Sequence of chain 1.B:
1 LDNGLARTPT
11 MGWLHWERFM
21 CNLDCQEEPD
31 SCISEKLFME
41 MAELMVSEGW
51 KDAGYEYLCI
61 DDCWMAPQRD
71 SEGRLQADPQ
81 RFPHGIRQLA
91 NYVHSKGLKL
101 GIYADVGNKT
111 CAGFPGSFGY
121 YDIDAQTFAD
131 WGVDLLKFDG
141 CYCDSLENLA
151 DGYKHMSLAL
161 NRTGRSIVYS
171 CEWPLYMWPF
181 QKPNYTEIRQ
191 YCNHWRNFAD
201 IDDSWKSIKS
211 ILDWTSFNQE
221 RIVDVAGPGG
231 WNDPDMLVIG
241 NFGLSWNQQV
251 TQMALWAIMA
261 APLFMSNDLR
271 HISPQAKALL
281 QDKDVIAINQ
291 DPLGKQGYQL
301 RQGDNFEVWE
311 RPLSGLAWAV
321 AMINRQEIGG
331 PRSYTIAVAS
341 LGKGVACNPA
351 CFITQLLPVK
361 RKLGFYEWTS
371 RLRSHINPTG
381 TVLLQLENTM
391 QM

The protein below binds the small molecule below.
Small molecule (SMILES): NC[C@H]1N[C@H](CO)[C@H](O)[C@@H]1O

Binding-site contacts:
Ligand atom CAC contacts residue ASP200 of chain 1.B at 3.6 Å.
Ligand atom OAJ contacts residue GLU172 of chain 1.B at 2.9 Å (salt-bridge).
Ligand atom CAB contacts residue ASP139 of chain 1.B at 3.7 Å.
Ligand atom CAE contacts residue ASP139 of chain 1.B at 3.9 Å.
Ligand atom OAI contacts residue ASP61 of chain 1.B at 2.6 Å (salt-bridge).
Ligand atom CAB contacts residue TYR103 of chain 1.B at 3.8 Å (hydrophobic).
Ligand atom NAH contacts residue LEU175 of chain 1.B at 3.8 Å.
Ligand atom OAK contacts residue ASP62 of chain 1.B at 2.8 Å (salt-bridge).
Ligand atom CAC contacts residue GLU172 of chain 1.B at 3.7 Å.
Ligand atom CAA contacts residue TRP16 of chain 1.B at 3.5 Å (hydrophobic).
Ligand atom OAI contacts residue ASP139 of chain 1.B at 3.8 Å.
Ligand atom CAB contacts residue TRP16 of chain 1.B at 3.6 Å (hydrophobic).
Ligand atom OAI contacts residue LYS137 of chain 1.B at 2.8 Å (salt-bridge).
Ligand atom CAA contacts residue LYS137 of chain 1.B at 3.8 Å.
Ligand atom CAE contacts residue TYR176 of chain 1.B at 3.5 Å (hydrophobic).
Ligand atom NAG contacts residue ASP139 of chain 1.B at 2.6 Å (salt-bridge).
Ligand atom CAE contacts residue GLU172 of chain 1.B at 3.8 Å.
Ligand atom OAK contacts residue CYS111 of chain 1.B at 3.3 Å.
Ligand atom OAJ contacts residue ASP200 of chain 1.B at 3.4 Å (salt-bridge).
Ligand atom CAB contacts residue ASP61 of chain 1.B at 3.3 Å.
Ligand atom CAC contacts residue LYS137 of chain 1.B at 4.0 Å.
Ligand atom CAA contacts residue ASP61 of chain 1.B at 3.5 Å.
Ligand atom CAF contacts residue TRP16 of chain 1.B at 3.6 Å (hydrophobic).
Ligand atom NAH contacts residue GLU172 of chain 1.B at 2.8 Å (salt-bridge).
Ligand atom OAI contacts residue GLU172 of chain 1.B at 3.7 Å.
Ligand atom OAJ contacts residue ARG196 of chain 1.B at 3.2 Å (salt-bridge).
Ligand atom OAJ contacts residue LYS137 of chain 1.B at 3.1 Å (salt-bridge).
Ligand atom OAK contacts residue ASP139 of chain 1.B at 4.0 Å.
Ligand atom CAF contacts residue ASP61 of chain 1.B at 4.0 Å.
Ligand atom CAE contacts residue ASP200 of chain 1.B at 3.4 Å.
Ligand atom CAD contacts residue ASP139 of chain 1.B at 3.1 Å.
Ligand atom CAB contacts residue ASP62 of chain 1.B at 3.4 Å.
Ligand atom OAK contacts residue TYR103 of chain 1.B at 3.6 Å.
Ligand atom OAK contacts residue TRP16 of chain 1.B at 3.6 Å.
Ligand atom CAF contacts residue ASP139 of chain 1.B at 3.7 Å.
Ligand atom CAD contacts residue GLU172 of chain 1.B at 3.4 Å.
Ligand atom NAH contacts residue TYR176 of chain 1.B at 3.8 Å.
Ligand atom OAI contacts residue TYR103 of chain 1.B at 3.8 Å.
Ligand atom NAH contacts residue ASP200 of chain 1.B at 2.8 Å (salt-bridge).
Ligand atom NAG contacts residue CYS111 of chain 1.B at 3.5 Å (h-bond).